Sequence of chain 1.S:
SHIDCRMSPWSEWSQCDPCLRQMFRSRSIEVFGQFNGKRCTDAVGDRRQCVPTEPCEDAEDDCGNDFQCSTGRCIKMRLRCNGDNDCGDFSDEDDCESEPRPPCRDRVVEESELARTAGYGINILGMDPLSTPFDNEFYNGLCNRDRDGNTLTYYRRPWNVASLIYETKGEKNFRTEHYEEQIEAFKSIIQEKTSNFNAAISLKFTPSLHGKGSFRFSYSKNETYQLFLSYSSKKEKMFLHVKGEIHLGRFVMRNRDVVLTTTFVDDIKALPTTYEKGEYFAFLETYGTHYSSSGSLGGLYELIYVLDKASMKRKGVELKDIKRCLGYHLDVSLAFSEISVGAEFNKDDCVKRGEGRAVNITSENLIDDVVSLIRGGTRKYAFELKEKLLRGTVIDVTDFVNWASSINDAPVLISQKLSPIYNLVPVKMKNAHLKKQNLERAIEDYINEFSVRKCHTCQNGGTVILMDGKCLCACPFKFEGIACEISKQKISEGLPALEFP

Binding-site contacts:
Ligand atom C8 contacts residue GLU209 of chain 1.S at 3.2 Å.
Ligand atom O6 contacts residue LYS357 of chain 1.S at 3.4 Å (salt-bridge).
Ligand atom N2 contacts residue ASN256 of chain 1.S at 2.8 Å (h-bond).
Ligand atom N2 contacts residue THR258 of chain 1.S at 4.0 Å.
Ligand atom O7 contacts residue THR211 of chain 1.S at 4.3 Å.
Ligand atom C6 contacts residue LYS357 of chain 1.S at 3.5 Å.
Ligand atom C7 contacts residue THR211 of chain 1.S at 4.4 Å.
Ligand atom C5 contacts residue ASP355 of chain 1.S at 3.5 Å.
Ligand atom C8 contacts residue THR211 of chain 1.S at 4.2 Å.
Ligand atom C1 contacts residue THR258 of chain 1.S at 3.8 Å.
Ligand atom O5 contacts residue ASP355 of chain 1.S at 4.1 Å.
Ligand atom C1 contacts residue ASN256 of chain 1.S at 1.4 Å.
Ligand atom C6 contacts residue ASP355 of chain 1.S at 3.2 Å.
Ligand atom C5 contacts residue ASN256 of chain 1.S at 3.7 Å.
Ligand atom O7 contacts residue ASN256 of chain 1.S at 3.4 Å (h-bond).
Ligand atom C4 contacts residue ASN256 of chain 1.S at 4.3 Å.
Ligand atom O6 contacts residue ASP355 of chain 1.S at 4.3 Å.
Ligand atom C8 contacts residue ASN256 of chain 1.S at 4.3 Å.
Ligand atom O5 contacts residue ASN256 of chain 1.S at 2.4 Å (h-bond).
Ligand atom C3 contacts residue ASN256 of chain 1.S at 3.8 Å.
Ligand atom C6 contacts residue ASN256 of chain 1.S at 4.5 Å.
Ligand atom C7 contacts residue ASN256 of chain 1.S at 3.3 Å.
Ligand atom C2 contacts residue ASN256 of chain 1.S at 2.4 Å.
Ligand atom C2 contacts residue THR258 of chain 1.S at 4.4 Å.

A small-molecule ligand and the protein it binds are described below.
Small molecule (SMILES): CC(=O)N[C@@H]1[C@@H](O)[C@H](O)[C@@H](CO)O[C@H]1O